A small-molecule ligand and the protein it binds are described below.
Small molecule (SMILES): CC(=O)N[C@@H]1[C@@H](O)[C@H](O)[C@@H](CO)O[C@H]1O

Sequence of chain 1.B:
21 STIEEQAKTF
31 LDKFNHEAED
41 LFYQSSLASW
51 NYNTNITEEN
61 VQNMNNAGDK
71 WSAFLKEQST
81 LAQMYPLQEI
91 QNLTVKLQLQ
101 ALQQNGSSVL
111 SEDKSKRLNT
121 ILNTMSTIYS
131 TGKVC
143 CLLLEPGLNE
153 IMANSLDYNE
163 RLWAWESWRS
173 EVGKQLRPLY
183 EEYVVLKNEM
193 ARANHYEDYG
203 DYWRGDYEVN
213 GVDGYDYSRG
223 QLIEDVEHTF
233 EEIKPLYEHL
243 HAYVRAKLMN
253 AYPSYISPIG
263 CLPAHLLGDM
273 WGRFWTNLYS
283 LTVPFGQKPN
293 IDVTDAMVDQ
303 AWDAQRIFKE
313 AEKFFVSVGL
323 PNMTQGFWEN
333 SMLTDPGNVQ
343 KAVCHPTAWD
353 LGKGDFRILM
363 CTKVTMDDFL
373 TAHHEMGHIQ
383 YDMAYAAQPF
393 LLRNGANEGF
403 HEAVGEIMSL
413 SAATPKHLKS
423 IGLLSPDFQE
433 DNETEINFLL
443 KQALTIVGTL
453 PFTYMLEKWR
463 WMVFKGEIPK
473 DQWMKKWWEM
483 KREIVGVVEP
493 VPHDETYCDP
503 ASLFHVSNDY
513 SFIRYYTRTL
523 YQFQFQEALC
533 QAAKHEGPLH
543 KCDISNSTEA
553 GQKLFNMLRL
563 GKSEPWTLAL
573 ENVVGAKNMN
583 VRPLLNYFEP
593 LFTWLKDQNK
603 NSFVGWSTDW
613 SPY

Binding-site contacts:
Ligand atom C3 contacts residue ASN434 of chain 1.B at 3.8 Å.
Ligand atom N2 contacts residue ASN434 of chain 1.B at 2.9 Å (h-bond).
Ligand atom O5 contacts residue ASN434 of chain 1.B at 2.4 Å (h-bond).
Ligand atom C7 contacts residue ASN434 of chain 1.B at 3.5 Å.
Ligand atom C6 contacts residue PHE287 of chain 1.B at 3.7 Å (hydrophobic).
Ligand atom C4 contacts residue ASN434 of chain 1.B at 4.2 Å.
Ligand atom O6 contacts residue PHE287 of chain 1.B at 4.1 Å.
Ligand atom C2 contacts residue ASN434 of chain 1.B at 2.5 Å.
Ligand atom O5 contacts residue GLU435 of chain 1.B at 4.4 Å.
Ligand atom C1 contacts residue ASN434 of chain 1.B at 1.4 Å.
Ligand atom O7 contacts residue ASN434 of chain 1.B at 3.7 Å.
Ligand atom C5 contacts residue ASN434 of chain 1.B at 3.7 Å.
Ligand atom C6 contacts residue GLU435 of chain 1.B at 4.3 Å.